Binding-site contacts:
Ligand atom O4 contacts residue THR115 of chain 1.B at 3.4 Å (h-bond).
Ligand atom C5 contacts residue GLY112 of chain 1.B at 3.5 Å.
Ligand atom O4 contacts residue HIS96 of chain 1.C at 3.5 Å.
Ligand atom O7 contacts residue SER52 of chain 1.B at 3.0 Å (h-bond).
Ligand atom C6 contacts residue ASP57 of chain 1.B at 3.2 Å.
Ligand atom N2 contacts residue HIS33 of chain 1.B at 3.5 Å (h-bond).
Ligand atom O7 contacts residue ASN60 of chain 1.D at 2.9 Å (h-bond).
Ligand atom O6 contacts residue ASP111 of chain 1.B at 2.2 Å (salt-bridge).
Ligand atom C2 contacts residue ASN60 of chain 1.D at 2.5 Å.
Ligand atom O3 contacts residue HIS33 of chain 1.B at 2.8 Å (h-bond).
Ligand atom O4 contacts residue GLY112 of chain 1.B at 3.2 Å.
Ligand atom O6 contacts residue SER55 of chain 1.B at 2.7 Å (h-bond).
Ligand atom N2 contacts residue ASN60 of chain 1.D at 2.9 Å (h-bond).
Ligand atom O3 contacts residue SER113 of chain 1.B at 3.5 Å (h-bond).
Ligand atom O4 contacts residue SER55 of chain 1.B at 3.2 Å (h-bond).
Ligand atom C6 contacts residue ASP111 of chain 1.B at 3.6 Å.
Ligand atom C6 contacts residue ASP111 of chain 1.B at 3.2 Å.
Ligand atom C3 contacts residue HIS33 of chain 1.B at 3.6 Å.
Ligand atom C6 contacts residue ASN30 of chain 1.B at 3.5 Å.
Ligand atom O7 contacts residue HIS33 of chain 1.B at 3.5 Å (h-bond).
Ligand atom O5 contacts residue ARG110 of chain 1.B at 3.5 Å (salt-bridge).
Ligand atom O7 contacts residue SER17 of chain 1.A at 2.5 Å (h-bond).
Ligand atom C6 contacts residue PHE31 of chain 1.B at 3.4 Å (hydrophobic).
Ligand atom O4 contacts residue SER113 of chain 1.B at 3.5 Å (h-bond).
Ligand atom O3 contacts residue HIS96 of chain 1.C at 3.4 Å.
Ligand atom O6 contacts residue ARG110 of chain 1.B at 2.8 Å (salt-bridge).
Ligand atom C7 contacts residue SER17 of chain 1.A at 3.4 Å.
Ligand atom C1 contacts residue ASN60 of chain 1.D at 1.4 Å.
Ligand atom C2 contacts residue HIS96 of chain 1.C at 3.5 Å.
Ligand atom N2 contacts residue SER52 of chain 1.B at 3.4 Å (h-bond).
Ligand atom O2 contacts residue THR115 of chain 1.B at 2.8 Å (h-bond).
Ligand atom C8 contacts residue PHE31 of chain 1.B at 3.4 Å (hydrophobic).
Ligand atom C5 contacts residue ASP57 of chain 1.B at 3.4 Å.
Ligand atom O2 contacts residue GLY112 of chain 1.B at 2.8 Å (h-bond).
Ligand atom O4 contacts residue ASP57 of chain 1.B at 2.9 Å (salt-bridge).
Ligand atom O6 contacts residue PHE31 of chain 1.B at 2.9 Å (h-bond).
Ligand atom C7 contacts residue HIS33 of chain 1.B at 3.3 Å.
Ligand atom O5 contacts residue ASN60 of chain 1.D at 2.3 Å (h-bond).
Ligand atom C7 contacts residue ASN60 of chain 1.D at 3.1 Å.
Ligand atom C5 contacts residue ARG110 of chain 1.B at 3.3 Å.

Sequence of chain 1.B:
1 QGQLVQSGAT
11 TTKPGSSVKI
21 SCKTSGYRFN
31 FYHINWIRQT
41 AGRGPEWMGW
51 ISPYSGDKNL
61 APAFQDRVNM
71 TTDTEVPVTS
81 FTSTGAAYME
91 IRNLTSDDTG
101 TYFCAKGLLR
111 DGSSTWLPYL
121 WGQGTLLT

Sequence of chain 1.C:
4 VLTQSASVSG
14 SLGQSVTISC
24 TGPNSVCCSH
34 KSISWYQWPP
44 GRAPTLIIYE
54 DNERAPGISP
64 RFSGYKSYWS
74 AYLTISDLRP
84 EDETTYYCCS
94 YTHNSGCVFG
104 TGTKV

Sequence of chain 1.A:
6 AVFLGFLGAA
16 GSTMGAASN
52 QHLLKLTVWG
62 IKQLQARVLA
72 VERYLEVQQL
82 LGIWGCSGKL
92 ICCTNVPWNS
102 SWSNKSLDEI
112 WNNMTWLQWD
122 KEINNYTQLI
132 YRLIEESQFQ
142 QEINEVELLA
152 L

This small molecule binds to this protein.
Small molecule (SMILES): CC(=O)N[C@H]1[C@H](O[C@H]2[C@H](O)[C@@H](NC(C)=O)CO[C@@H]2CO)O[C@H](CO)[C@@H](O[C@@H]2O[C@H](CO[C@H]3O[C@H](CO)[C@@H](O)[C@H](O[C@H]4O[C@H](CO)[C@@H](O)[C@H](O)[C@@H]4O)[C@@H]3O)[C@@H](O)[C@H](O[C@H]3O[C@H](CO)[C@@H](O)[C@H](O)[C@@H]3O)[C@@H]2O)[C@@H]1O

Sequence of chain 1.D:
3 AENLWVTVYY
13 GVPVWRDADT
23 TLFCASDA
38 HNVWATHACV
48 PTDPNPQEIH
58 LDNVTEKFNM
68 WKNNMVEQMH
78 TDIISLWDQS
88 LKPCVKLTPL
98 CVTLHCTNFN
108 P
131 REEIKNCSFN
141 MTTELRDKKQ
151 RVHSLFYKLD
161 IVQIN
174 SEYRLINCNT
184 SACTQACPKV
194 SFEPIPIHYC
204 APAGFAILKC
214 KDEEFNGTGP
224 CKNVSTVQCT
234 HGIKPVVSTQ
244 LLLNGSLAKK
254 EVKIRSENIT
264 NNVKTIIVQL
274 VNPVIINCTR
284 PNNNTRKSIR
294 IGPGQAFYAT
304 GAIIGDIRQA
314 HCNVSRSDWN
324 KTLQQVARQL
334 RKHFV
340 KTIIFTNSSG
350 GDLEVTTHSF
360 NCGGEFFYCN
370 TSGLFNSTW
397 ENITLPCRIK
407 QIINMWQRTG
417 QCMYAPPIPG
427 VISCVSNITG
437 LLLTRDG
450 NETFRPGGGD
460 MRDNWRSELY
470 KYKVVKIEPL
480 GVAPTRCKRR